A protein and the small-molecule ligand that binds it are described below.
Small molecule (SMILES): CC(=O)N[C@@H]1[C@@H](O)[C@H](O)[C@@H](CO)O[C@H]1O

Binding-site contacts:
Ligand atom C8 contacts residue GLN580 of chain 1.C at 3.9 Å.
Ligand atom C2 contacts residue ASN331 of chain 1.C at 2.5 Å.
Ligand atom N2 contacts residue ASN331 of chain 1.C at 3.0 Å (h-bond).
Ligand atom C4 contacts residue ASN331 of chain 1.C at 4.4 Å.
Ligand atom N2 contacts residue THR581 of chain 1.C at 4.4 Å.
Ligand atom O5 contacts residue ASN331 of chain 1.C at 2.5 Å (h-bond).
Ligand atom C3 contacts residue ASN331 of chain 1.C at 3.9 Å.
Ligand atom C7 contacts residue ASN331 of chain 1.C at 3.2 Å.
Ligand atom O3 contacts residue GLN580 of chain 1.C at 4.4 Å.
Ligand atom C3 contacts residue THR581 of chain 1.C at 4.5 Å.
Ligand atom O4 contacts residue THR581 of chain 1.C at 4.5 Å.
Ligand atom C8 contacts residue ASN331 of chain 1.C at 3.6 Å.
Ligand atom O7 contacts residue ASN331 of chain 1.C at 3.3 Å (h-bond).
Ligand atom C8 contacts residue PRO579 of chain 1.C at 3.3 Å (hydrophobic).
Ligand atom C8 contacts residue PRO330 of chain 1.C at 4.2 Å (hydrophobic).
Ligand atom C5 contacts residue ASN331 of chain 1.C at 3.8 Å.
Ligand atom C1 contacts residue ASN331 of chain 1.C at 1.5 Å.
Ligand atom C7 contacts residue GLN580 of chain 1.C at 4.3 Å.
Ligand atom N2 contacts residue GLN580 of chain 1.C at 3.8 Å.

Sequence of chain 1.C:
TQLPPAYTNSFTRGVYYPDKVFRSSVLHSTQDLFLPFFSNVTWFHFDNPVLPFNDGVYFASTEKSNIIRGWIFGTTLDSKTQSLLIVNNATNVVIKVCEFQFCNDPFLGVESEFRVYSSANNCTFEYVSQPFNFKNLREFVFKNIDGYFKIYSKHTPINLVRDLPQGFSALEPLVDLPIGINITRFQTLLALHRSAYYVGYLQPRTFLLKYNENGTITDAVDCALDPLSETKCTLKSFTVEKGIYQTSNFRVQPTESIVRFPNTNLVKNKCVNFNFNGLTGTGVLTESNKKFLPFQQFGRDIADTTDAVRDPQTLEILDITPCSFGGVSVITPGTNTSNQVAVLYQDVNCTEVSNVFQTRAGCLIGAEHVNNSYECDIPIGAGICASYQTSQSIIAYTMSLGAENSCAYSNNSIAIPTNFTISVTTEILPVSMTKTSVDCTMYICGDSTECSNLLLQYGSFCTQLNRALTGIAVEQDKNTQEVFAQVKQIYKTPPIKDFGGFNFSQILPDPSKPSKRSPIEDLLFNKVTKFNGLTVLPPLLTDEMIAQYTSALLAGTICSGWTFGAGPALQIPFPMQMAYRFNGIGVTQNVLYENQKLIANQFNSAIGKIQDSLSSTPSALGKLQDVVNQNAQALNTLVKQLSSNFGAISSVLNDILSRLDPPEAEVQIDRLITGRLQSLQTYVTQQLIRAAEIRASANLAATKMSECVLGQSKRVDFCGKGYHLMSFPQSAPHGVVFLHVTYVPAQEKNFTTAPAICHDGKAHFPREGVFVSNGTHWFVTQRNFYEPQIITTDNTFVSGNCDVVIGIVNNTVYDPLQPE